Binding-site contacts:
Ligand atom C1 contacts residue THR352 of chain 1.B at 3.0 Å.
Ligand atom O5 contacts residue THR352 of chain 1.B at 3.6 Å.
Ligand atom N2 contacts residue ASN350 of chain 1.B at 3.0 Å (h-bond).
Ligand atom O5 contacts residue ASN350 of chain 1.B at 2.4 Å (h-bond).
Ligand atom C2 contacts residue THR352 of chain 1.B at 3.8 Å.
Ligand atom N2 contacts residue THR352 of chain 1.B at 3.5 Å (h-bond).
Ligand atom C1 contacts residue ASN350 of chain 1.B at 1.4 Å.
Ligand atom C4 contacts residue ASN350 of chain 1.B at 4.0 Å.
Ligand atom C7 contacts residue ASN350 of chain 1.B at 3.7 Å.
Ligand atom C8 contacts residue THR352 of chain 1.B at 3.9 Å.
Ligand atom O5 contacts residue SER353 of chain 1.B at 3.8 Å.
Ligand atom C7 contacts residue THR352 of chain 1.B at 4.1 Å.
Ligand atom C5 contacts residue THR352 of chain 1.B at 3.9 Å.
Ligand atom C3 contacts residue ASN350 of chain 1.B at 3.7 Å.
Ligand atom C5 contacts residue ASN350 of chain 1.B at 3.6 Å.
Ligand atom C3 contacts residue THR352 of chain 1.B at 4.4 Å.
Ligand atom O7 contacts residue ASN350 of chain 1.B at 3.6 Å.
Ligand atom C1 contacts residue SER353 of chain 1.B at 4.0 Å.
Ligand atom C2 contacts residue ASN350 of chain 1.B at 2.3 Å.

This small molecule binds to this protein.
Small molecule (SMILES): CC(=O)N[C@@H]1[C@@H](O)[C@H](O)[C@@H](CO)O[C@H]1O

Sequence of chain 1.B:
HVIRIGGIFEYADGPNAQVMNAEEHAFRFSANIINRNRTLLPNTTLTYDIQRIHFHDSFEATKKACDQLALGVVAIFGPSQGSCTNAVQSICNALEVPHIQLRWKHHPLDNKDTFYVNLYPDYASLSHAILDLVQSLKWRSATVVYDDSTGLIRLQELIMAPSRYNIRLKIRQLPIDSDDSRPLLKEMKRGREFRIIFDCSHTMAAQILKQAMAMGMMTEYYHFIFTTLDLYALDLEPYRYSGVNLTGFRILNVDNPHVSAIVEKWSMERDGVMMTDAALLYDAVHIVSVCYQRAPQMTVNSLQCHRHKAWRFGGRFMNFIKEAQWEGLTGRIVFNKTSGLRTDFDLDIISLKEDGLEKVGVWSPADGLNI